A small-molecule ligand and the protein it binds are described below.
Small molecule (SMILES): OC[C@H]1O[C@H](O[C@@H]2[C@H](O)[C@@H](O)O[C@H](CO)[C@H]2O)[C@@H](O)[C@@H](O)[C@@H]1O

Sequence of chain 1.B:
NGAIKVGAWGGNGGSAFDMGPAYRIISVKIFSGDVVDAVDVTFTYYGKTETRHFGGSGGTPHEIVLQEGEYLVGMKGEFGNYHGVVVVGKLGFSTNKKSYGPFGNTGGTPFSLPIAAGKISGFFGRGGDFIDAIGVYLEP

Binding-site contacts:
Ligand atom O3 contacts residue ASP35 of chain 1.B at 4.2 Å.
Ligand atom O6 contacts residue ASP35 of chain 1.B at 3.0 Å (salt-bridge).
Ligand atom O4 contacts residue GLY60 of chain 1.B at 3.3 Å (h-bond).
Ligand atom O2 contacts residue TYR83 of chain 1.B at 4.5 Å.
Ligand atom O5 contacts residue TYR83 of chain 1.B at 4.2 Å.
Ligand atom O4 contacts residue ASP38 of chain 1.B at 2.7 Å (salt-bridge).
Ligand atom C3 contacts residue GLY60 of chain 1.B at 3.9 Å.
Ligand atom C2 contacts residue TYR83 of chain 1.B at 3.6 Å (hydrophobic).
Ligand atom O4 contacts residue PHE131 of chain 1.B at 4.3 Å.
Ligand atom C6 contacts residue ASP35 of chain 1.B at 3.8 Å.
Ligand atom O5 contacts residue GLY34 of chain 1.B at 4.2 Å.
Ligand atom O6 contacts residue GLY34 of chain 1.B at 3.3 Å (h-bond).
Ligand atom C4 contacts residue GLY60 of chain 1.B at 3.7 Å.
Ligand atom O4 contacts residue GLY59 of chain 1.B at 3.7 Å.
Ligand atom C6 contacts residue TYR83 of chain 1.B at 4.0 Å (hydrophobic).
Ligand atom C5 contacts residue ASP35 of chain 1.B at 4.2 Å.
Ligand atom C4 contacts residue GLY34 of chain 1.B at 4.5 Å.
Ligand atom O6 contacts residue SER33 of chain 1.B at 4.3 Å.
Ligand atom C3 contacts residue TYR83 of chain 1.B at 4.2 Å (hydrophobic).
Ligand atom O6 contacts residue ASP38 of chain 1.B at 2.8 Å (salt-bridge).
Ligand atom O1 contacts residue TYR83 of chain 1.B at 3.7 Å.
Ligand atom O2 contacts residue GLY34 of chain 1.B at 3.4 Å.
Ligand atom C1 contacts residue TYR83 of chain 1.B at 4.2 Å (hydrophobic).
Ligand atom C6 contacts residue PHE131 of chain 1.B at 3.8 Å (hydrophobic).
Ligand atom C5 contacts residue TYR83 of chain 1.B at 4.3 Å (hydrophobic).
Ligand atom O3 contacts residue GLY60 of chain 1.B at 3.0 Å (h-bond).
Ligand atom C4 contacts residue ASP38 of chain 1.B at 3.5 Å.
Ligand atom C1 contacts residue ASP35 of chain 1.B at 3.9 Å.
Ligand atom O6 contacts residue VAL36 of chain 1.B at 3.2 Å (h-bond).
Ligand atom O3 contacts residue GLY59 of chain 1.B at 4.2 Å.
Ligand atom C6 contacts residue ASP38 of chain 1.B at 3.5 Å.
Ligand atom O4 contacts residue ASP35 of chain 1.B at 4.5 Å.
Ligand atom O2 contacts residue ASP35 of chain 1.B at 4.2 Å.
Ligand atom C2 contacts residue ASP35 of chain 1.B at 4.1 Å.
Ligand atom C3 contacts residue ASP35 of chain 1.B at 3.6 Å.
Ligand atom O5 contacts residue ASP35 of chain 1.B at 3.4 Å (salt-bridge).
Ligand atom C5 contacts residue ASP38 of chain 1.B at 4.1 Å.
Ligand atom C6 contacts residue VAL36 of chain 1.B at 4.2 Å (hydrophobic).